Sequence of chain 1.A:
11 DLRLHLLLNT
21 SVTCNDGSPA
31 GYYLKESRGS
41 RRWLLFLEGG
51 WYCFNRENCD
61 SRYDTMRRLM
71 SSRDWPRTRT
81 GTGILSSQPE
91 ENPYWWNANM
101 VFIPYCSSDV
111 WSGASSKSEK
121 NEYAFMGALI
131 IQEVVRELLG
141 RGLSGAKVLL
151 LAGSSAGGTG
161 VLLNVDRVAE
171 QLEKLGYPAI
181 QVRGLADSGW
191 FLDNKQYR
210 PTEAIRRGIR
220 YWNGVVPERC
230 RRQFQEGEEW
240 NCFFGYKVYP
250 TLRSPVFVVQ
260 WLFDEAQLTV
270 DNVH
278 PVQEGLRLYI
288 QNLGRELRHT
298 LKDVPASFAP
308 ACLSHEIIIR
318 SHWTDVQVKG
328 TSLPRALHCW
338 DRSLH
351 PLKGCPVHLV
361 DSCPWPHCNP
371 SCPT

Binding-site contacts:
Ligand atom O6 contacts residue LEU129 of chain 1.A at 4.4 Å.
Ligand atom O5 contacts residue VAL22 of chain 1.A at 3.6 Å.
Ligand atom N2 contacts residue ASN19 of chain 1.A at 2.9 Å (h-bond).
Ligand atom C6 contacts residue VAL22 of chain 1.A at 4.2 Å (hydrophobic).
Ligand atom C3 contacts residue ASN19 of chain 1.A at 3.8 Å.
Ligand atom O5 contacts residue ASN19 of chain 1.A at 2.3 Å (h-bond).
Ligand atom O7 contacts residue ASN19 of chain 1.A at 3.8 Å.
Ligand atom O6 contacts residue VAL22 of chain 1.A at 4.2 Å.
Ligand atom C5 contacts residue ASN19 of chain 1.A at 3.6 Å.
Ligand atom C4 contacts residue ASN19 of chain 1.A at 4.2 Å.
Ligand atom C7 contacts residue ASN19 of chain 1.A at 3.6 Å.
Ligand atom C1 contacts residue VAL22 of chain 1.A at 4.4 Å (hydrophobic).
Ligand atom C1 contacts residue ASN19 of chain 1.A at 1.4 Å.
Ligand atom C2 contacts residue ASN19 of chain 1.A at 2.4 Å.

A small-molecule ligand and the protein it binds are described below.
Small molecule (SMILES): CC(=O)N[C@@H]1[C@@H](O)[C@H](O)[C@@H](CO)O[C@H]1O